The small molecule below binds the protein below.
Small molecule (SMILES): C=Cc1c(/C=c2\[nH]c(=CC3=NC(=O)C(CCC(=O)O)=C3C)c(C=C)c2C)[nH]c(C=C2NC(=O)C(CCC(=O)O)=C2C)c1C

Binding-site contacts:
Ligand atom CGD contacts residue ARG97 of chain 1.A at 3.6 Å.
Ligand atom CHD contacts residue MET70 of chain 1.A at 3.7 Å (hydrophobic).
Ligand atom O1D contacts residue ARG97 of chain 1.A at 3.1 Å (salt-bridge).
Ligand atom CGA contacts residue HIS131 of chain 1.A at 3.7 Å.
Ligand atom CBB contacts residue TRP133 of chain 1.A at 3.7 Å (hydrophobic).
Ligand atom C4D contacts residue MET70 of chain 1.A at 3.5 Å (hydrophobic).
Ligand atom OD contacts residue ASN37 of chain 1.A at 3.2 Å (h-bond).
Ligand atom CBB contacts residue GLU29 of chain 1.A at 3.6 Å.
Ligand atom CMC contacts residue ILE45 of chain 1.A at 3.2 Å (hydrophobic).
Ligand atom O1A contacts residue ASN118 of chain 1.A at 2.9 Å (h-bond).
Ligand atom CGD contacts residue PHE94 of chain 1.A at 3.6 Å (hydrophobic).
Ligand atom C2C contacts residue ASN59 of chain 1.A at 3.6 Å.
Ligand atom OA contacts residue LEU35 of chain 1.A at 3.6 Å.
Ligand atom C4D contacts residue ASN37 of chain 1.A at 3.2 Å.
Ligand atom ND contacts residue MET70 of chain 1.A at 3.5 Å (h-bond).
Ligand atom O2A contacts residue ASP120 of chain 1.A at 3.5 Å (salt-bridge).
Ligand atom OD contacts residue LEU101 of chain 1.A at 3.4 Å.
Ligand atom CMC contacts residue ASN59 of chain 1.A at 3.5 Å.
Ligand atom CAC contacts residue SER60 of chain 1.A at 3.5 Å.
Ligand atom CAC contacts residue PHE61 of chain 1.A at 3.5 Å (hydrophobic).
Ligand atom O1A contacts residue ASP120 of chain 1.A at 3.0 Å (salt-bridge).
Ligand atom CMC contacts residue SER60 of chain 1.A at 3.6 Å.
Ligand atom NA contacts residue LEU35 of chain 1.A at 3.7 Å.
Ligand atom C1B contacts residue TRP133 of chain 1.A at 3.6 Å (hydrophobic).
Ligand atom CMC contacts residue THR44 of chain 1.A at 3.4 Å.
Ligand atom OA contacts residue ASN37 of chain 1.A at 2.8 Å (h-bond).
Ligand atom CGA contacts residue ASP120 of chain 1.A at 3.7 Å.
Ligand atom O1A contacts residue HIS131 of chain 1.A at 3.5 Å (h-bond).
Ligand atom CHB contacts residue TRP133 of chain 1.A at 3.5 Å (hydrophobic).
Ligand atom CMD contacts residue ASN37 of chain 1.A at 3.6 Å.
Ligand atom CGA contacts residue ASN118 of chain 1.A at 3.7 Å.
Ligand atom CBD contacts residue PHE94 of chain 1.A at 3.6 Å (hydrophobic).
Ligand atom C2C contacts residue THR44 of chain 1.A at 3.7 Å.
Ligand atom C2B contacts residue TRP133 of chain 1.A at 3.6 Å (hydrophobic).
Ligand atom C3C contacts residue ASN59 of chain 1.A at 3.6 Å.
Ligand atom C1A contacts residue LEU35 of chain 1.A at 3.7 Å (hydrophobic).
Ligand atom C3D contacts residue ASN37 of chain 1.A at 3.4 Å.
Ligand atom C4A contacts residue TRP133 of chain 1.A at 3.5 Å (hydrophobic).
Ligand atom C1D contacts residue MET70 of chain 1.A at 3.4 Å (hydrophobic).
Ligand atom O2D contacts residue ARG97 of chain 1.A at 2.8 Å (salt-bridge).

Sequence of chain 1.A:
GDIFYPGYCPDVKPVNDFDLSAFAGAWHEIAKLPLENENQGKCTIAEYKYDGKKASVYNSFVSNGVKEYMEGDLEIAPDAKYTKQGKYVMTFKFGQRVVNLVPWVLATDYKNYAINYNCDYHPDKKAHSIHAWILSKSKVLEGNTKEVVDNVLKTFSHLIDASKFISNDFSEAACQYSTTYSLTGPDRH